Sequence of chain 21.D:
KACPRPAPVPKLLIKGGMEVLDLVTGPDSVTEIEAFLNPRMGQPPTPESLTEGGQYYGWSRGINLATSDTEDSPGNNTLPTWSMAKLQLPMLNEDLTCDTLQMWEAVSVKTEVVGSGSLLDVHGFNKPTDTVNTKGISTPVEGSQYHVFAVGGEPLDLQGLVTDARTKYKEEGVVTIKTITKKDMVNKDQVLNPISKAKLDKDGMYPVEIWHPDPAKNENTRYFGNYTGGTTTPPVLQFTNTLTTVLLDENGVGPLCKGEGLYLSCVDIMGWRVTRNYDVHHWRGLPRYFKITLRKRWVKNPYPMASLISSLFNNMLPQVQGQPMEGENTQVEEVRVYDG

The small molecule below binds the protein below.
Small molecule (SMILES): CC(=O)N[C@H]1[C@H]([C@H](O)[C@H](O)CO)O[C@@](O[C@H]2[C@@H](O)[C@@H](CO)O[C@@H](O[C@H]3[C@H](O)[C@@H](O)[C@H](O)O[C@@H]3CO)[C@@H]2O)(C(=O)O)C[C@@H]1O

Sequence of chain 21.C:
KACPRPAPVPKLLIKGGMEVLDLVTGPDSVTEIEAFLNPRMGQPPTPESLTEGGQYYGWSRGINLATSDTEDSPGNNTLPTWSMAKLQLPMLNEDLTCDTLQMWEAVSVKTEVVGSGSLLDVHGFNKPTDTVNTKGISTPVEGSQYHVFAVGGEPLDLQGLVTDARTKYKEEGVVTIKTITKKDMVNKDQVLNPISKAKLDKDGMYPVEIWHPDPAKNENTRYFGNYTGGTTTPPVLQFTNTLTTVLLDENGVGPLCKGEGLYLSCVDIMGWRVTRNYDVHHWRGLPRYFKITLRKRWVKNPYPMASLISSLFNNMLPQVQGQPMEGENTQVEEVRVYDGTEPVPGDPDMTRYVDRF

Binding-site contacts:
Ligand atom O4 contacts residue THR291 of chain 21.C at 3.3 Å.
Ligand atom O1A contacts residue ARG77 of chain 21.C at 3.0 Å (salt-bridge).
Ligand atom O4 contacts residue GLY78 of chain 21.C at 3.1 Å.
Ligand atom O9 contacts residue ARG77 of chain 21.C at 3.8 Å.
Ligand atom C6 contacts residue TYR72 of chain 21.C at 3.9 Å (hydrophobic).
Ligand atom O3 contacts residue VAL296 of chain 21.C at 4.4 Å.
Ligand atom O1A contacts residue TYR72 of chain 21.C at 3.6 Å.
Ligand atom C3 contacts residue ARG77 of chain 21.C at 4.2 Å.
Ligand atom O4 contacts residue ASN80 of chain 21.C at 4.3 Å.
Ligand atom O3 contacts residue GLY78 of chain 21.C at 3.4 Å.
Ligand atom C1 contacts residue ARG77 of chain 21.C at 3.3 Å.
Ligand atom O4 contacts residue TYR72 of chain 21.C at 3.8 Å.
Ligand atom C3 contacts residue HIS298 of chain 21.C at 3.5 Å.
Ligand atom C3 contacts residue GLY78 of chain 21.C at 4.3 Å.
Ligand atom C4 contacts residue TYR72 of chain 21.C at 3.4 Å (hydrophobic).
Ligand atom C1 contacts residue GLY78 of chain 21.C at 4.2 Å.
Ligand atom O8 contacts residue ARG77 of chain 21.C at 3.6 Å (salt-bridge).
Ligand atom O10 contacts residue THR291 of chain 21.C at 4.4 Å.
Ligand atom C11 contacts residue TYR72 of chain 21.C at 4.3 Å (hydrophobic).
Ligand atom C11 contacts residue ASP85 of chain 21.D at 4.0 Å.
Ligand atom C10 contacts residue TYR72 of chain 21.C at 4.0 Å (hydrophobic).
Ligand atom C1 contacts residue TYR72 of chain 21.C at 4.3 Å (hydrophobic).
Ligand atom C2 contacts residue ARG77 of chain 21.C at 4.4 Å.
Ligand atom O4 contacts residue ILE79 of chain 21.C at 3.7 Å.
Ligand atom C3 contacts residue GLY78 of chain 21.C at 3.9 Å.
Ligand atom C5 contacts residue TYR72 of chain 21.C at 3.6 Å (hydrophobic).
Ligand atom O1B contacts residue ARG77 of chain 21.C at 2.7 Å (salt-bridge).
Ligand atom C2 contacts residue GLY78 of chain 21.C at 4.1 Å.
Ligand atom C4 contacts residue ARG77 of chain 21.C at 4.4 Å.
Ligand atom O1A contacts residue HIS298 of chain 21.C at 4.3 Å.
Ligand atom O1A contacts residue GLY78 of chain 21.C at 3.8 Å.
Ligand atom C4 contacts residue HIS298 of chain 21.C at 3.8 Å.
Ligand atom O1B contacts residue TYR72 of chain 21.C at 4.4 Å.
Ligand atom N5 contacts residue TYR72 of chain 21.C at 3.1 Å (h-bond).
Ligand atom O6 contacts residue ASN93 of chain 21.C at 3.4 Å (h-bond).
Ligand atom O4 contacts residue ARG289 of chain 21.C at 4.5 Å.
Ligand atom C6 contacts residue ASN93 of chain 21.C at 3.7 Å.
Ligand atom C4 contacts residue GLY78 of chain 21.C at 3.2 Å.
Ligand atom O10 contacts residue ASN293 of chain 21.C at 4.5 Å.
Ligand atom O4 contacts residue HIS298 of chain 21.C at 3.2 Å (h-bond).